Sequence of chain 1.A:
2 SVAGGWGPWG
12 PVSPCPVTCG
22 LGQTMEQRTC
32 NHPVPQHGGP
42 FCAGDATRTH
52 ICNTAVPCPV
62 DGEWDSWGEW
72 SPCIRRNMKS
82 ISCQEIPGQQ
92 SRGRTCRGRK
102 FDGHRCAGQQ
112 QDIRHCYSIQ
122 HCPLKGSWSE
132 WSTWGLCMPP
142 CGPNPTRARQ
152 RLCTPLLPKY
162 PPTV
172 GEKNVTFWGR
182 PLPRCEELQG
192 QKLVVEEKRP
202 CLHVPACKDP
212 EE

This small molecule binds to this protein.
Small molecule (SMILES): OC[C@H]1O[C@H](O)[C@@H](O)[C@@H](O)[C@@H]1O

Binding-site contacts:
Ligand atom C5 contacts residue ARG49 of chain 1.A at 4.0 Å.
Ligand atom O3 contacts residue TRP10 of chain 1.A at 4.2 Å.
Ligand atom O2 contacts residue PRO9 of chain 1.A at 3.6 Å.
Ligand atom O6 contacts residue TRP10 of chain 1.A at 4.3 Å.
Ligand atom C2 contacts residue TRP10 of chain 1.A at 2.5 Å (hydrophobic).
Ligand atom O5 contacts residue ARG49 of chain 1.A at 3.1 Å (salt-bridge).
Ligand atom C4 contacts residue TRP10 of chain 1.A at 4.3 Å (hydrophobic).
Ligand atom C3 contacts residue TRP10 of chain 1.A at 3.8 Å (hydrophobic).
Ligand atom C6 contacts residue ARG49 of chain 1.A at 4.3 Å.
Ligand atom C1 contacts residue TRP10 of chain 1.A at 1.5 Å (hydrophobic).
Ligand atom O2 contacts residue TRP10 of chain 1.A at 3.1 Å.
Ligand atom O2 contacts residue GLY8 of chain 1.A at 4.1 Å.
Ligand atom C5 contacts residue TRP10 of chain 1.A at 3.8 Å (hydrophobic).
Ligand atom O5 contacts residue TRP10 of chain 1.A at 2.4 Å.
Ligand atom C1 contacts residue ARG49 of chain 1.A at 3.7 Å.
Ligand atom O6 contacts residue ARG49 of chain 1.A at 3.2 Å (salt-bridge).